Sequence of chain 1.B:
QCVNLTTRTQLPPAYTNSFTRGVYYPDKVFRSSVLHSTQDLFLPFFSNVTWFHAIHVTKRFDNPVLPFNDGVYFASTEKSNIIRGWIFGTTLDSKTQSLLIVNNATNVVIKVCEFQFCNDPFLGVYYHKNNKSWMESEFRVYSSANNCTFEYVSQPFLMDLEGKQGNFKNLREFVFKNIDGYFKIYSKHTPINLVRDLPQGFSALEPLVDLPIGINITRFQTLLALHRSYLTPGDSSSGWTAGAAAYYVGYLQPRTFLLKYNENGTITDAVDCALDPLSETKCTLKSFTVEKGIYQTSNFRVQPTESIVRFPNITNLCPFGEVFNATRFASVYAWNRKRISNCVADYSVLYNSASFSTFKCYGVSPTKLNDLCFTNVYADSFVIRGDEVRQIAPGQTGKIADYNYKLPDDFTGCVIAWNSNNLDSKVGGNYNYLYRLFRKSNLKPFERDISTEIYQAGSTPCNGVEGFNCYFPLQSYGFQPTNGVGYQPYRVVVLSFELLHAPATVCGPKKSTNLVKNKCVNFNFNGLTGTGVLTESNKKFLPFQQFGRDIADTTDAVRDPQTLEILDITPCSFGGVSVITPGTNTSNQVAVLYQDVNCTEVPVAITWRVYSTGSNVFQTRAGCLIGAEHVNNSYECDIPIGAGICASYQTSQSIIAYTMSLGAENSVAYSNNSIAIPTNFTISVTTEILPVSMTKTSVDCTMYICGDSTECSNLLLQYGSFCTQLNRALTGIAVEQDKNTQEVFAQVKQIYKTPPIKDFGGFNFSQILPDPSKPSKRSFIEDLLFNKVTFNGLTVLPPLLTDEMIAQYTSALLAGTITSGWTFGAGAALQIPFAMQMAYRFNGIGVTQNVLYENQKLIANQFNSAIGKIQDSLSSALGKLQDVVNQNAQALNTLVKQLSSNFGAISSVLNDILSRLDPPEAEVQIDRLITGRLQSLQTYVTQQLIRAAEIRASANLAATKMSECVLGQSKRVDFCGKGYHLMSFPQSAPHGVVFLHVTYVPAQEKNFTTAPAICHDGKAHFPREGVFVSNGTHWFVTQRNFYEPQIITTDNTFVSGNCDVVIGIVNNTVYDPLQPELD

The protein below binds the small molecule below.
Small molecule (SMILES): CC(=O)N[C@@H]1[C@@H](O)[C@H](O)[C@@H](CO)O[C@H]1O

Binding-site contacts:
Ligand atom N2 contacts residue ASN196 of chain 1.B at 3.0 Å (h-bond).
Ligand atom C5 contacts residue ASN196 of chain 1.B at 3.7 Å.
Ligand atom N2 contacts residue ASN195 of chain 1.B at 3.2 Å.
Ligand atom C8 contacts residue ASN195 of chain 1.B at 3.9 Å.
Ligand atom C4 contacts residue ASN196 of chain 1.B at 4.2 Å.
Ligand atom C3 contacts residue ASN196 of chain 1.B at 3.8 Å.
Ligand atom C7 contacts residue ASN196 of chain 1.B at 3.4 Å.
Ligand atom C2 contacts residue ASN195 of chain 1.B at 4.0 Å.
Ligand atom C7 contacts residue ASN195 of chain 1.B at 3.5 Å.
Ligand atom O5 contacts residue ASN196 of chain 1.B at 2.4 Å (h-bond).
Ligand atom O7 contacts residue ASN195 of chain 1.B at 3.9 Å.
Ligand atom C1 contacts residue ASN196 of chain 1.B at 1.5 Å.
Ligand atom O7 contacts residue ASN196 of chain 1.B at 3.1 Å (h-bond).
Ligand atom C2 contacts residue ASN196 of chain 1.B at 2.5 Å.